A small-molecule ligand and the protein it binds are described below.
Small molecule (SMILES): CC[C@H](CO)Nc1nc(NCc2ccc(OCCO)cc2)c2ncn(C(C)C)c2n1

Binding-site contacts:
Ligand atom N3 contacts residue MET108 of chain 1.E at 2.9 Å (h-bond).
Ligand atom N4 contacts residue MET108 of chain 1.E at 3.2 Å (h-bond).
Ligand atom C20 contacts residue PHE105 of chain 1.E at 3.5 Å (hydrophobic).
Ligand atom C16 contacts residue LEU158 of chain 1.E at 3.6 Å (hydrophobic).
Ligand atom N3 contacts residue TYR107 of chain 1.E at 3.9 Å.
Ligand atom C12 contacts residue ILE25 of chain 1.E at 3.7 Å (hydrophobic).
Ligand atom C1 contacts residue SER155 of chain 1.E at 3.7 Å.
Ligand atom C9 contacts residue TYR107 of chain 1.E at 3.0 Å (hydrophobic).
Ligand atom C10 contacts residue ILE609 of chain 1.D at 3.6 Å (hydrophobic).
Ligand atom N4 contacts residue LEU158 of chain 1.E at 3.6 Å.
Ligand atom C14 contacts residue ILE25 of chain 1.E at 3.6 Å (hydrophobic).
Ligand atom C17 contacts residue LEU158 of chain 1.E at 3.4 Å (hydrophobic).
Ligand atom C7 contacts residue MET108 of chain 1.E at 3.3 Å (hydrophobic).
Ligand atom N2 contacts residue LEU158 of chain 1.E at 3.9 Å.
Ligand atom N5 contacts residue ALA46 of chain 1.E at 3.8 Å.
Ligand atom C6 contacts residue LEU158 of chain 1.E at 3.9 Å (hydrophobic).
Ligand atom N4 contacts residue GLU106 of chain 1.E at 3.7 Å.
Ligand atom C21 contacts residue LEU158 of chain 1.E at 3.6 Å (hydrophobic).
Ligand atom C14 contacts residue ARG628 of chain 1.D at 3.7 Å.
Ligand atom C13 contacts residue ARG647 of chain 1.D at 3.3 Å.
Ligand atom C20 contacts residue ALA46 of chain 1.E at 3.4 Å (hydrophobic).
Ligand atom C10 contacts residue TYR107 of chain 1.E at 3.1 Å (hydrophobic).
Ligand atom C20 contacts residue LYS48 of chain 1.E at 3.8 Å.
Ligand atom C4 contacts residue LEU158 of chain 1.E at 3.9 Å (hydrophobic).
Ligand atom O2 contacts residue ARG628 of chain 1.D at 3.7 Å.
Ligand atom O3 contacts residue ARG628 of chain 1.D at 3.4 Å.
Ligand atom O3 contacts residue ARG647 of chain 1.D at 3.6 Å.
Ligand atom C19 contacts residue LEU158 of chain 1.E at 3.7 Å (hydrophobic).
Ligand atom C4 contacts residue SER155 of chain 1.E at 3.6 Å.
Ligand atom C7 contacts residue HIS110 of chain 1.E at 3.8 Å.
Ligand atom N5 contacts residue LEU158 of chain 1.E at 3.4 Å.
Ligand atom C11 contacts residue ARG628 of chain 1.D at 3.6 Å.
Ligand atom O3 contacts residue ILE25 of chain 1.E at 3.6 Å (h-bond).
Ligand atom C12 contacts residue ASN607 of chain 1.D at 3.7 Å.
Ligand atom C17 contacts residue GLU106 of chain 1.E at 3.3 Å.
Ligand atom C19 contacts residue VAL79 of chain 1.E at 3.6 Å (hydrophobic).
Ligand atom C19 contacts residue PHE105 of chain 1.E at 3.8 Å (hydrophobic).
Ligand atom C17 contacts residue ALA46 of chain 1.E at 3.6 Å (hydrophobic).
Ligand atom C9 contacts residue ASP109 of chain 1.E at 3.2 Å.
Ligand atom C15 contacts residue ARG628 of chain 1.D at 3.8 Å.

Sequence of chain 1.E:
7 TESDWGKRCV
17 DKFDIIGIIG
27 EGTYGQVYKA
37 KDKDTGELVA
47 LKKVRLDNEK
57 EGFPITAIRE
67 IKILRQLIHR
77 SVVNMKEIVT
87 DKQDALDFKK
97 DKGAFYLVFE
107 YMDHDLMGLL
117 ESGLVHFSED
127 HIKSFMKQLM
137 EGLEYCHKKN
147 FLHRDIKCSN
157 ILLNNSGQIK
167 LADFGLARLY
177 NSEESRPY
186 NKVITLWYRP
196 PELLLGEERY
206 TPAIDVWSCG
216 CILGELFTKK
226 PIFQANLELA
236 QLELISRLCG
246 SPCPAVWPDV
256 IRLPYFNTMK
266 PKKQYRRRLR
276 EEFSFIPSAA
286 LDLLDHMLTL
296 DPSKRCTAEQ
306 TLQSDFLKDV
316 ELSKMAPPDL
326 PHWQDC

Sequence of chain 1.D:
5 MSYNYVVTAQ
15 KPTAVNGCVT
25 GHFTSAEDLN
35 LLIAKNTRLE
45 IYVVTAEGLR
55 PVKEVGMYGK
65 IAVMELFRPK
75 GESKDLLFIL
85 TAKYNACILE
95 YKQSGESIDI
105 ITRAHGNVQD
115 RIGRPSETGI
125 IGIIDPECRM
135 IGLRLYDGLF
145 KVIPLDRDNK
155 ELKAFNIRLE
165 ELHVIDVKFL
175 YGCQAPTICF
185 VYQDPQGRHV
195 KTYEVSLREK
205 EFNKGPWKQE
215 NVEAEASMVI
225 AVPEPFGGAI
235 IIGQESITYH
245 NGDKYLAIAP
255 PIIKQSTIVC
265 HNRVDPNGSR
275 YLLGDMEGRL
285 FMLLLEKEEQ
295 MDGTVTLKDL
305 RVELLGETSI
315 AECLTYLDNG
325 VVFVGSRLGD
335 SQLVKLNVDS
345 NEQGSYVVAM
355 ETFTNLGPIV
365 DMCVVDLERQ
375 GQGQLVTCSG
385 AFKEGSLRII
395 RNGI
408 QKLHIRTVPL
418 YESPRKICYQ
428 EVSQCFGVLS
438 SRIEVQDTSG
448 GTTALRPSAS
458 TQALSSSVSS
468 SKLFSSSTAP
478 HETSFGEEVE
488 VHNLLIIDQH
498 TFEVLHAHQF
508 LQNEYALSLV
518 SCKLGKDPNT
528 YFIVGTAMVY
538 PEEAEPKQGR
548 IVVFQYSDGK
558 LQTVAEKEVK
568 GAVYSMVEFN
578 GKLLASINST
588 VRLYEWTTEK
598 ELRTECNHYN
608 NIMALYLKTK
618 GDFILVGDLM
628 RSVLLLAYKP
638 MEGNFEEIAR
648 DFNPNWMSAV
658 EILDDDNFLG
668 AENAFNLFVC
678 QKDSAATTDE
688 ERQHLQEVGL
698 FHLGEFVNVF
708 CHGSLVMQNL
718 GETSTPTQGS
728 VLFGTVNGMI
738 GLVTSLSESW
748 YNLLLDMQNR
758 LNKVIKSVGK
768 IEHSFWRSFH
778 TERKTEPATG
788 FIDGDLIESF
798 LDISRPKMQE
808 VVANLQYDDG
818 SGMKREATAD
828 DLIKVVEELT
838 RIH